Sequence of chain 1.B:
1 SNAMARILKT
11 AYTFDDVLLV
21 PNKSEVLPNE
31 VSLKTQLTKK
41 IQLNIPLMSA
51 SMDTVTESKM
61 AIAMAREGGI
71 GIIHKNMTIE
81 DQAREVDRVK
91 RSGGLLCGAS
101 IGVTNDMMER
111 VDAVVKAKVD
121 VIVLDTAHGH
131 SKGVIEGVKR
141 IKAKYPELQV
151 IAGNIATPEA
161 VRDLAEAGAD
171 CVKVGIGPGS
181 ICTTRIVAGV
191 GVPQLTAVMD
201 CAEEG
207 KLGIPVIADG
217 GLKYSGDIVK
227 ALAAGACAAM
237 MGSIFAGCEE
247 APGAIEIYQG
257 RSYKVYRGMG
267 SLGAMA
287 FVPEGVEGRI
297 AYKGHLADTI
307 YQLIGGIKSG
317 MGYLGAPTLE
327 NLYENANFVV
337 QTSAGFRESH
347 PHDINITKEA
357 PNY

The protein below binds the small molecule below.
Small molecule (SMILES): O=c1[nH]cnc2c1ncn2[C@@H]1O[C@H](COP(=O)(O)O)[C@@H](O)[C@H]1O

Binding-site contacts:
Ligand atom N3 contacts residue CYS182 of chain 1.B at 3.5 Å (h-bond).
Ligand atom O2P contacts residue GLY238 of chain 1.B at 2.9 Å (h-bond).
Ligand atom C5' contacts residue TYR262 of chain 1.B at 3.7 Å (hydrophobic).
Ligand atom C2 contacts residue GLU290 of chain 1.B at 3.6 Å.
Ligand atom C3' contacts residue ASP215 of chain 1.B at 3.6 Å.
Ligand atom O6 contacts residue GLU290 of chain 1.B at 3.7 Å.
Ligand atom O2P contacts residue SER239 of chain 1.B at 3.6 Å.
Ligand atom O1P contacts residue SER180 of chain 1.B at 2.9 Å (h-bond).
Ligand atom N7 contacts residue GLY264 of chain 1.B at 3.6 Å.
Ligand atom O5' contacts residue GLY179 of chain 1.B at 3.5 Å.
Ligand atom C4' contacts residue ASP215 of chain 1.B at 3.7 Å.
Ligand atom C5 contacts residue ILE181 of chain 1.B at 3.6 Å (hydrophobic).
Ligand atom C6 contacts residue GLU290 of chain 1.B at 3.7 Å.
Ligand atom O1P contacts residue GLY179 of chain 1.B at 3.6 Å.
Ligand atom O3P contacts residue TYR262 of chain 1.B at 2.8 Å (h-bond).
Ligand atom N7 contacts residue ILE181 of chain 1.B at 3.5 Å.
Ligand atom N1 contacts residue 8L41 of chain 1.K at 3.6 Å.
Ligand atom O3' contacts residue ASP215 of chain 1.B at 2.6 Å (salt-bridge).
Ligand atom O6 contacts residue GLY264 of chain 1.B at 3.5 Å.
Ligand atom O3' contacts residue MET236 of chain 1.B at 3.8 Å.
Ligand atom C8 contacts residue MET52 of chain 1.B at 3.7 Å (hydrophobic).
Ligand atom C2 contacts residue 8L41 of chain 1.K at 3.4 Å.
Ligand atom O3P contacts residue SER239 of chain 1.B at 3.0 Å (h-bond).
Ligand atom C6 contacts residue GLY266 of chain 1.B at 3.5 Å.
Ligand atom O2' contacts residue ASN154 of chain 1.B at 3.7 Å.
Ligand atom P contacts residue SER180 of chain 1.B at 3.8 Å.
Ligand atom O6 contacts residue GLY291 of chain 1.B at 3.7 Å.
Ligand atom O5' contacts residue GLY216 of chain 1.B at 3.7 Å.
Ligand atom O2P contacts residue MET237 of chain 1.B at 3.7 Å.
Ligand atom O1P contacts residue GLY217 of chain 1.B at 2.9 Å (h-bond).
Ligand atom O6 contacts residue GLY266 of chain 1.B at 2.4 Å (h-bond).
Ligand atom O6 contacts residue MET265 of chain 1.B at 3.1 Å (h-bond).
Ligand atom N7 contacts residue MET265 of chain 1.B at 3.1 Å (h-bond).
Ligand atom O3P contacts residue SER180 of chain 1.B at 2.8 Å (h-bond).
Ligand atom N3 contacts residue 8L41 of chain 1.K at 3.2 Å (h-bond).
Ligand atom C2 contacts residue CYS182 of chain 1.B at 3.0 Å (hydrophobic).
Ligand atom O3' contacts residue ALA50 of chain 1.B at 3.4 Å.
Ligand atom C8 contacts residue ILE181 of chain 1.B at 3.8 Å (hydrophobic).
Ligand atom O2' contacts residue ASP215 of chain 1.B at 2.5 Å (salt-bridge).
Ligand atom N1 contacts residue GLU290 of chain 1.B at 2.9 Å (salt-bridge).